Binding-site contacts:
Ligand atom C contacts residue ASN245 of chain 1.A at 3.5 Å.
Ligand atom O contacts residue ASN252 of chain 1.A at 3.2 Å (h-bond).
Ligand atom N contacts residue ASN101 of chain 1.A at 2.8 Å (h-bond).
Ligand atom CB contacts residue ASN252 of chain 1.A at 3.3 Å.
Ligand atom O contacts residue LYS211 of chain 1.A at 3.5 Å.
Ligand atom ND1 contacts residue GLU69 of chain 1.A at 2.7 Å (salt-bridge).
Ligand atom O contacts residue VAL248 of chain 1.A at 3.4 Å.
Ligand atom CB contacts residue ASN101 of chain 1.A at 3.6 Å.
Ligand atom C contacts residue VAL97 of chain 1.A at 3.5 Å (hydrophobic).
Ligand atom N contacts residue ASN245 of chain 1.A at 2.8 Å (h-bond).
Ligand atom N contacts residue ASN218 of chain 1.A at 2.9 Å (h-bond).
Ligand atom CA contacts residue ASN245 of chain 1.A at 3.2 Å.
Ligand atom CD2 contacts residue LYS211 of chain 1.A at 3.5 Å.
Ligand atom CA contacts residue ASN252 of chain 1.A at 3.7 Å.
Ligand atom CA contacts residue ASN101 of chain 1.A at 3.5 Å.
Ligand atom OG contacts residue VAL248 of chain 1.A at 3.5 Å.
Ligand atom O contacts residue ALA214 of chain 1.A at 3.5 Å.
Ligand atom C contacts residue EDO1 of chain 1.H at 3.2 Å.
Ligand atom O contacts residue EDO1 of chain 1.H at 2.7 Å (h-bond).
Ligand atom O contacts residue ASN210 of chain 1.A at 3.1 Å (h-bond).
Ligand atom ND1 contacts residue TYR244 of chain 1.A at 3.6 Å.
Ligand atom OXT contacts residue EDO1 of chain 1.H at 2.5 Å (h-bond).
Ligand atom OXT contacts residue VAL97 of chain 1.A at 3.2 Å.
Ligand atom CE1 contacts residue TYR244 of chain 1.A at 3.5 Å (hydrophobic).
Ligand atom CE1 contacts residue GLU69 of chain 1.A at 3.3 Å.
Ligand atom O contacts residue ASN210 of chain 1.A at 3.1 Å (h-bond).
Ligand atom OXT contacts residue ARG241 of chain 1.A at 3.1 Å (salt-bridge).
Ligand atom N contacts residue ASN252 of chain 1.A at 2.8 Å (h-bond).
Ligand atom O contacts residue ASN245 of chain 1.A at 2.8 Å (h-bond).
Ligand atom C contacts residue ASN101 of chain 1.A at 3.6 Å.
Ligand atom C contacts residue ASN210 of chain 1.A at 3.6 Å.
Ligand atom O contacts residue ASN218 of chain 1.A at 3.0 Å (h-bond).
Ligand atom CB contacts residue ASN245 of chain 1.A at 3.4 Å.
Ligand atom OG contacts residue ALA217 of chain 1.A at 3.2 Å.
Ligand atom OXT contacts residue ASN101 of chain 1.A at 2.9 Å (h-bond).
Ligand atom CA contacts residue ASN218 of chain 1.A at 3.7 Å.
Ligand atom CB contacts residue VAL97 of chain 1.A at 3.6 Å (hydrophobic).
Ligand atom CB contacts residue ASN218 of chain 1.A at 3.6 Å.
Ligand atom CB contacts residue ARG241 of chain 1.A at 3.6 Å.
Ligand atom CD1 contacts residue THR100 of chain 1.A at 3.7 Å.

The small molecule below binds the protein below.
Small molecule (SMILES): CC(C)C[C@H](NC(=O)[C@H](CC1=NC=NC1)NC(=O)[C@H](CO)NC(=O)[C@H](CC(C)C)NC(=O)[C@H](CCC(=O)O)NC(=O)[C@H](C)N)C(=O)O

Sequence of chain 1.A:
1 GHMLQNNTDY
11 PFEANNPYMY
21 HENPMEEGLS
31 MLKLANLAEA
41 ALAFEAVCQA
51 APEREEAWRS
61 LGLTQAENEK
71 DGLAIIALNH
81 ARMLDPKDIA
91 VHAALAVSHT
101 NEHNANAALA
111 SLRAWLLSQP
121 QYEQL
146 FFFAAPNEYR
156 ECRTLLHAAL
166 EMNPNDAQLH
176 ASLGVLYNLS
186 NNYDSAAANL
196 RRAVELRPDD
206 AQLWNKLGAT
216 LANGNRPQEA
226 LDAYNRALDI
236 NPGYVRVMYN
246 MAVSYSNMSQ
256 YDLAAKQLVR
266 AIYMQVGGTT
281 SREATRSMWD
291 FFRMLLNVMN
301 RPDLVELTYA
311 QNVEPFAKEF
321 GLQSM